Binding-site contacts:
Ligand atom N2 contacts residue NAG2 of chain 2.E at 3.9 Å.
Ligand atom C3 contacts residue NAG2 of chain 2.E at 4.4 Å.
Ligand atom N2 contacts residue ASN384 of chain 2.A at 3.0 Å (h-bond).
Ligand atom O7 contacts residue ASN384 of chain 2.A at 3.8 Å.
Ligand atom C8 contacts residue GLN355 of chain 2.A at 3.5 Å.
Ligand atom C8 contacts residue SER380 of chain 2.A at 4.0 Å.
Ligand atom C2 contacts residue ASN384 of chain 2.A at 2.5 Å.
Ligand atom C5 contacts residue ASN384 of chain 2.A at 3.8 Å.
Ligand atom C1 contacts residue ASN384 of chain 2.A at 1.5 Å.
Ligand atom C7 contacts residue NAG2 of chain 2.E at 3.8 Å.
Ligand atom C7 contacts residue ASN384 of chain 2.A at 3.6 Å.
Ligand atom O3 contacts residue NAG2 of chain 2.E at 3.4 Å.
Ligand atom C8 contacts residue NAG1 of chain 2.E at 4.1 Å.
Ligand atom C8 contacts residue ASN384 of chain 2.A at 4.3 Å.
Ligand atom O5 contacts residue ASN384 of chain 2.A at 2.5 Å (h-bond).
Ligand atom C7 contacts residue NAG1 of chain 2.E at 4.2 Å.
Ligand atom C8 contacts residue NAG2 of chain 2.E at 3.6 Å.
Ligand atom C4 contacts residue ASN384 of chain 2.A at 4.4 Å.
Ligand atom O7 contacts residue NAG2 of chain 2.E at 4.3 Å.
Ligand atom C3 contacts residue ASN384 of chain 2.A at 3.9 Å.
Ligand atom O7 contacts residue SER380 of chain 2.A at 4.0 Å.
Ligand atom O7 contacts residue NAG1 of chain 2.E at 3.7 Å.

Sequence of chain 2.A:
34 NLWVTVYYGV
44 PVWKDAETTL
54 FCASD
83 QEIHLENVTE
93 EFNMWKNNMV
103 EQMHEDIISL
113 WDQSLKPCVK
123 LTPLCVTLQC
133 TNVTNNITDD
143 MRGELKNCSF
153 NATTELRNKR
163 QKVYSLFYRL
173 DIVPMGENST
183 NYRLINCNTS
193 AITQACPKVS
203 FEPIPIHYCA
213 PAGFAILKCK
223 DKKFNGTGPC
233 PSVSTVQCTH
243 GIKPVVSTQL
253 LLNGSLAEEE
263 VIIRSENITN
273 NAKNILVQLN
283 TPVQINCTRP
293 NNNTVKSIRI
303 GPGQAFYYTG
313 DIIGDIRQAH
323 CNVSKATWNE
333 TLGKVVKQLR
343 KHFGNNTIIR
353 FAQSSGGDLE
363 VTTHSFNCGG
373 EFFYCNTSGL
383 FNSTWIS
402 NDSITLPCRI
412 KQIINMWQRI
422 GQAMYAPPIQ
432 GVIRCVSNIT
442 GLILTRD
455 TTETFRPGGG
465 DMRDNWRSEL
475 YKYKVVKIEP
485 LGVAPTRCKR

This protein binds this small molecule.
Small molecule (SMILES): CC(=O)N[C@@H]1[C@@H](O)[C@H](O)[C@@H](CO)O[C@H]1O